Sequence of chain 1.B:
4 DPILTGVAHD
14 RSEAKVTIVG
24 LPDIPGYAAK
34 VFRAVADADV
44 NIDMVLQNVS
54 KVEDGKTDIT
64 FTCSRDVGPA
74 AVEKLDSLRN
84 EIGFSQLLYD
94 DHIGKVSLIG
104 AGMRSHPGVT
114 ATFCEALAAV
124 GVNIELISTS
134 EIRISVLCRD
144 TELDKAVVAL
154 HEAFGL

The small molecule below binds the protein below.
Small molecule (SMILES): C[C@@H](O)[C@H](N)C(=O)O

Sequence of chain 1.A:
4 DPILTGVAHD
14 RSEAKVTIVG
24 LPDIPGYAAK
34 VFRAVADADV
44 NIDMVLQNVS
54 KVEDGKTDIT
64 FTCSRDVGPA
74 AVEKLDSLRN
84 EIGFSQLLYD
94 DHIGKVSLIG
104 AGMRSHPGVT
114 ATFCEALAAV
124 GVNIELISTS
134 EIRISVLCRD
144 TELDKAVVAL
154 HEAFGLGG

Binding-site contacts:
Ligand atom C contacts residue GLY29 of chain 1.A at 3.9 Å.
Ligand atom O contacts residue ALA31 of chain 1.A at 2.8 Å (h-bond).
Ligand atom CB contacts residue GLN50 of chain 1.A at 3.5 Å.
Ligand atom O contacts residue PRO28 of chain 1.A at 3.9 Å.
Ligand atom CG2 contacts residue THR60 of chain 1.A at 3.6 Å.
Ligand atom CG2 contacts residue LEU24 of chain 1.A at 3.9 Å (hydrophobic).
Ligand atom OXT contacts residue ILE27 of chain 1.A at 3.5 Å (h-bond).
Ligand atom CG2 contacts residue PRO25 of chain 1.A at 3.7 Å (hydrophobic).
Ligand atom OXT contacts residue GLY29 of chain 1.A at 4.0 Å.
Ligand atom O contacts residue GLY29 of chain 1.A at 3.3 Å (h-bond).
Ligand atom CA contacts residue ASN126 of chain 1.B at 3.7 Å.
Ligand atom CA contacts residue ILE127 of chain 1.B at 3.9 Å (hydrophobic).
Ligand atom CB contacts residue ALA31 of chain 1.A at 3.8 Å (hydrophobic).
Ligand atom OG1 contacts residue ALA31 of chain 1.A at 3.5 Å.
Ligand atom C contacts residue ILE27 of chain 1.A at 3.0 Å (hydrophobic).
Ligand atom N contacts residue ASN126 of chain 1.B at 2.8 Å (h-bond).
Ligand atom CG2 contacts residue ASP26 of chain 1.A at 3.9 Å.
Ligand atom OXT contacts residue VAL125 of chain 1.B at 4.2 Å.
Ligand atom C contacts residue ILE127 of chain 1.B at 4.0 Å (hydrophobic).
Ligand atom C contacts residue ASN126 of chain 1.B at 3.9 Å.
Ligand atom N contacts residue ILE27 of chain 1.A at 3.5 Å (h-bond).
Ligand atom OG1 contacts residue GLN50 of chain 1.A at 2.6 Å (h-bond).
Ligand atom N contacts residue ASP26 of chain 1.A at 2.7 Å (salt-bridge).
Ligand atom OXT contacts residue ASN126 of chain 1.B at 3.4 Å (h-bond).
Ligand atom CA contacts residue ALA31 of chain 1.A at 4.2 Å (hydrophobic).
Ligand atom C contacts residue PRO28 of chain 1.A at 3.9 Å (hydrophobic).
Ligand atom CB contacts residue LEU24 of chain 1.A at 4.3 Å (hydrophobic).
Ligand atom OG1 contacts residue ILE127 of chain 1.B at 3.3 Å (h-bond).
Ligand atom O contacts residue TYR30 of chain 1.A at 3.0 Å (h-bond).
Ligand atom CA contacts residue PRO25 of chain 1.A at 4.0 Å (hydrophobic).
Ligand atom CB contacts residue ILE127 of chain 1.B at 4.1 Å (hydrophobic).
Ligand atom C contacts residue TYR30 of chain 1.A at 4.0 Å (hydrophobic).
Ligand atom OXT contacts residue PRO28 of chain 1.A at 3.7 Å.
Ligand atom O contacts residue ILE27 of chain 1.A at 3.2 Å (h-bond).
Ligand atom OXT contacts residue ILE127 of chain 1.B at 2.9 Å (h-bond).
Ligand atom CG2 contacts residue GLN50 of chain 1.A at 3.4 Å.
Ligand atom CA contacts residue ILE27 of chain 1.A at 3.1 Å (hydrophobic).
Ligand atom CA contacts residue ASP26 of chain 1.A at 4.0 Å.
Ligand atom C contacts residue ALA31 of chain 1.A at 3.8 Å (hydrophobic).
Ligand atom N contacts residue ILE127 of chain 1.B at 2.9 Å (h-bond).